Sequence of chain 2.C:
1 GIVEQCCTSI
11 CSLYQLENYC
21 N

Binding-site contacts:
Ligand atom O1 contacts residue LEU17 of chain 2.D at 4.2 Å.
Ligand atom C1 contacts residue VAL18 of chain 2.D at 3.9 Å (hydrophobic).
Ligand atom C7 contacts residue GLU17 of chain 2.C at 3.6 Å.
Ligand atom C2 contacts residue VAL18 of chain 2.D at 3.8 Å (hydrophobic).
Ligand atom C7 contacts residue TYR14 of chain 2.C at 3.7 Å (hydrophobic).
Ligand atom C5 contacts residue LEU13 of chain 2.C at 3.9 Å (hydrophobic).
Ligand atom C3 contacts residue GLU17 of chain 2.C at 4.3 Å.
Ligand atom O1 contacts residue VAL18 of chain 2.D at 2.8 Å (h-bond).
Ligand atom C2 contacts residue GLU17 of chain 2.C at 3.9 Å.
Ligand atom C4 contacts residue LEU13 of chain 2.C at 3.7 Å (hydrophobic).
Ligand atom C7 contacts residue LEU13 of chain 2.C at 3.5 Å (hydrophobic).
Ligand atom C3 contacts residue LEU13 of chain 2.C at 3.7 Å (hydrophobic).

This small molecule binds to this protein.
Small molecule (SMILES): Cc1cccc(O)c1

Sequence of chain 2.D:
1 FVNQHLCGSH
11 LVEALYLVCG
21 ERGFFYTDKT